Binding-site contacts:
Ligand atom OP2 contacts residue THR67 of chain 1.A at 3.9 Å.
Ligand atom N7 contacts residue LYS35 of chain 1.A at 3.9 Å.
Ligand atom P contacts residue LYS68 of chain 1.A at 3.7 Å.
Ligand atom OP1 contacts residue THR67 of chain 1.A at 3.8 Å.
Ligand atom C3' contacts residue LYS68 of chain 1.A at 3.7 Å.
Ligand atom OP2 contacts residue LYS68 of chain 1.A at 3.1 Å.
Ligand atom O5' contacts residue LYS35 of chain 1.A at 3.9 Å.
Ligand atom N3 contacts residue ALA38 of chain 1.A at 3.6 Å.
Ligand atom OP1 contacts residue LEU62 of chain 1.A at 3.7 Å.
Ligand atom OP1 contacts residue PRO63 of chain 1.A at 3.5 Å.
Ligand atom OP2 contacts residue GLY66 of chain 1.A at 3.7 Å.
Ligand atom P contacts residue ILE69 of chain 1.A at 3.8 Å.
Ligand atom O5' contacts residue GLY66 of chain 1.A at 3.6 Å (h-bond).
Ligand atom P contacts residue NA1 of chain 1.I at 3.8 Å.
Ligand atom O3' contacts residue ILE69 of chain 1.A at 3.6 Å.
Ligand atom OP2 contacts residue LYS68 of chain 1.A at 3.6 Å.
Ligand atom OP1 contacts residue LYS35 of chain 1.A at 3.7 Å.
Ligand atom OP1 contacts residue NA1 of chain 1.I at 2.7 Å (h-bond).
Ligand atom OP1 contacts residue GLY66 of chain 1.A at 2.9 Å (h-bond).
Ligand atom P contacts residue GLY66 of chain 1.A at 3.8 Å.
Ligand atom OP1 contacts residue ILE69 of chain 1.A at 2.8 Å (h-bond).
Ligand atom O3' contacts residue VAL65 of chain 1.A at 3.8 Å.
Ligand atom P contacts residue GLY64 of chain 1.A at 3.8 Å.
Ligand atom OP3 contacts residue LYS35 of chain 1.A at 2.7 Å (salt-bridge).
Ligand atom OP1 contacts residue GLY64 of chain 1.A at 3.0 Å (h-bond).
Ligand atom O3' contacts residue GLY64 of chain 1.A at 3.5 Å.
Ligand atom C5' contacts residue TYR39 of chain 1.A at 3.3 Å (hydrophobic).
Ligand atom C3' contacts residue GLY66 of chain 1.A at 3.8 Å.
Ligand atom N1 contacts residue HIS34 of chain 1.A at 3.9 Å.
Ligand atom O6 contacts residue HIS34 of chain 1.A at 3.9 Å.
Ligand atom OP1 contacts residue VAL65 of chain 1.A at 3.6 Å (h-bond).
Ligand atom OP1 contacts residue LYS68 of chain 1.A at 3.3 Å (salt-bridge).
Ligand atom C5' contacts residue GLY64 of chain 1.A at 3.1 Å.
Ligand atom O4' contacts residue ALA38 of chain 1.A at 3.5 Å.
Ligand atom C4' contacts residue GLY64 of chain 1.A at 3.2 Å.
Ligand atom C8 contacts residue LYS35 of chain 1.A at 3.9 Å.
Ligand atom P contacts residue LYS35 of chain 1.A at 3.6 Å.
Ligand atom OP1 contacts residue LYS68 of chain 1.A at 3.6 Å.
Ligand atom C5' contacts residue GLY66 of chain 1.A at 3.6 Å.
Ligand atom O3' contacts residue LYS68 of chain 1.A at 3.8 Å.

Sequence of chain 1.A:
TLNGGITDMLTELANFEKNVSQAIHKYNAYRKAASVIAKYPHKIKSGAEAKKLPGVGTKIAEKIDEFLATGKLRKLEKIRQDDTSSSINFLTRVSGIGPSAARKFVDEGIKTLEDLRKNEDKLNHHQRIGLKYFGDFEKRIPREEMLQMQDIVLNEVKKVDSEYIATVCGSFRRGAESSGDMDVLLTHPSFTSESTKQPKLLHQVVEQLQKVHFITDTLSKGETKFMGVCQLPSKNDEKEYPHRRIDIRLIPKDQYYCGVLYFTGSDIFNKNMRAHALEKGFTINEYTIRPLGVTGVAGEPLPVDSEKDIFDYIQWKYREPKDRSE

The protein below binds the small molecule below.
Small molecule (SMILES): Cc1cn([C@H]2C[C@H](O[P](=O)(O)OC[C@H]3O[C@@H](n4ccc(N)nc4=O)C[C@@H]3O[P](=O)(O)OC[C@H]3O[C@@H](n4cnc5c(=O)nc(N)[nH]c54)C[C@@H]3O[P](=O)(O)OC[C@H]3O[C@@H](n4cnc5c(=O)nc(N)[nH]c54)C[C@@H]3O)[C@@H](CO[P](=O)(O)O[C@H]3C[C@H](n4cnc5c(=O)nc(N)[nH]c54)O[C@@H]3COP(=O)(O)O)O2)c(=O)[nH]c1=O